Sequence of chain 1.N:
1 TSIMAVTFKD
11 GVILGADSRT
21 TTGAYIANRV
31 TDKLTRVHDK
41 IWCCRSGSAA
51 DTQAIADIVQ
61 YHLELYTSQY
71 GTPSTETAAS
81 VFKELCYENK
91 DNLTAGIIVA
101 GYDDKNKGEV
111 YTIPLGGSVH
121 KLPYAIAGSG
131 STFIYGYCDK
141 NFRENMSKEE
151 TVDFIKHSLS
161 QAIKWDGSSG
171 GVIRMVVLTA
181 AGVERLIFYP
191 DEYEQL

Binding-site contacts:
Ligand atom O21 contacts residue THR21 of chain 1.N at 3.7 Å.
Ligand atom O60 contacts residue THR1 of chain 1.N at 3.0 Å (h-bond).
Ligand atom C45 contacts residue ARG45 of chain 1.N at 3.6 Å.
Ligand atom C43 contacts residue GLY47 of chain 1.N at 3.4 Å.
Ligand atom O40 contacts residue THR20 of chain 1.N at 3.4 Å.
Ligand atom C26 contacts residue SER118 of chain 1.H at 3.4 Å.
Ligand atom C31 contacts residue GLY47 of chain 1.N at 3.4 Å.
Ligand atom C59 contacts residue THR1 of chain 1.N at 2.5 Å.
Ligand atom C44 contacts residue THR1 of chain 1.N at 3.6 Å.
Ligand atom O60 contacts residue SER129 of chain 1.N at 3.8 Å.
Ligand atom C58 contacts residue SER168 of chain 1.N at 3.2 Å.
Ligand atom C43 contacts residue THR1 of chain 1.N at 2.7 Å.
Ligand atom C27 contacts residue THR22 of chain 1.N at 2.8 Å.
Ligand atom C23 contacts residue THR21 of chain 1.N at 3.4 Å.
Ligand atom O48 contacts residue GLY47 of chain 1.N at 3.0 Å (h-bond).
Ligand atom N41 contacts residue THR1 of chain 1.N at 3.6 Å.
Ligand atom C58 contacts residue THR21 of chain 1.N at 3.8 Å.
Ligand atom O48 contacts residue THR1 of chain 1.N at 2.3 Å (h-bond).
Ligand atom C46 contacts residue THR20 of chain 1.N at 3.6 Å.
Ligand atom O48 contacts residue SER46 of chain 1.N at 3.5 Å.
Ligand atom C34 contacts residue SER48 of chain 1.N at 3.8 Å.
Ligand atom C51 contacts residue THR1 of chain 1.N at 1.5 Å.
Ligand atom C13 contacts residue HIS116 of chain 1.H at 3.6 Å.
Ligand atom C46 contacts residue ALA49 of chain 1.N at 3.8 Å (hydrophobic).
Ligand atom C26 contacts residue HIS114 of chain 1.H at 3.7 Å.
Ligand atom N4 contacts residue THR22 of chain 1.N at 3.8 Å.
Ligand atom O29 contacts residue ALA49 of chain 1.N at 3.2 Å (h-bond).
Ligand atom C59 contacts residue SER129 of chain 1.N at 3.6 Å.
Ligand atom C3 contacts residue THR22 of chain 1.N at 3.8 Å.
Ligand atom C42 contacts residue THR1 of chain 1.N at 2.3 Å.
Ligand atom C34 contacts residue GLY47 of chain 1.N at 3.5 Å.
Ligand atom O40 contacts residue THR21 of chain 1.N at 3.2 Å (h-bond).
Ligand atom C28 contacts residue THR21 of chain 1.N at 3.7 Å.
Ligand atom C39 contacts residue GLY47 of chain 1.N at 3.6 Å.
Ligand atom N30 contacts residue THR21 of chain 1.N at 3.1 Å (h-bond).
Ligand atom C58 contacts residue THR1 of chain 1.N at 2.5 Å.
Ligand atom C47 contacts residue THR1 of chain 1.N at 1.4 Å.
Ligand atom C24 contacts residue THR20 of chain 1.N at 3.7 Å.
Ligand atom C27 contacts residue ALA27 of chain 1.N at 3.8 Å (hydrophobic).
Ligand atom N41 contacts residue GLY47 of chain 1.N at 3.0 Å (h-bond).

Sequence of chain 1.H:
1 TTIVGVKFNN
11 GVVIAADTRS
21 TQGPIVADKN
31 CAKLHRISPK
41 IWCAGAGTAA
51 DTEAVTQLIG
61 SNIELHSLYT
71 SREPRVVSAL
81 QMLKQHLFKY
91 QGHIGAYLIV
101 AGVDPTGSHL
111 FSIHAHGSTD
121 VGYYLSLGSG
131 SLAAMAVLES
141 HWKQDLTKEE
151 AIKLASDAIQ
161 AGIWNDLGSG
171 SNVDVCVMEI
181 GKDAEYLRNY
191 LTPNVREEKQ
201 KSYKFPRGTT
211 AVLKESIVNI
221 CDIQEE

A protein and the small-molecule ligand that binds it are described below.
Small molecule (SMILES): CC(C)C[C@H](NC(=O)[C@H](CCc1ccccc1)NC(=O)CN1CCOCC1)C(=O)N[C@@H](Cc1ccccc1)C(=O)N[C@@H](CC(C)C)[C@@H](O)[C@H](C)CO